This small molecule binds to this protein.
Small molecule (SMILES): CC(=O)N[C@@H]1[C@@H](O)[C@H](O)[C@@H](CO)O[C@H]1O

Sequence of chain 1.A:
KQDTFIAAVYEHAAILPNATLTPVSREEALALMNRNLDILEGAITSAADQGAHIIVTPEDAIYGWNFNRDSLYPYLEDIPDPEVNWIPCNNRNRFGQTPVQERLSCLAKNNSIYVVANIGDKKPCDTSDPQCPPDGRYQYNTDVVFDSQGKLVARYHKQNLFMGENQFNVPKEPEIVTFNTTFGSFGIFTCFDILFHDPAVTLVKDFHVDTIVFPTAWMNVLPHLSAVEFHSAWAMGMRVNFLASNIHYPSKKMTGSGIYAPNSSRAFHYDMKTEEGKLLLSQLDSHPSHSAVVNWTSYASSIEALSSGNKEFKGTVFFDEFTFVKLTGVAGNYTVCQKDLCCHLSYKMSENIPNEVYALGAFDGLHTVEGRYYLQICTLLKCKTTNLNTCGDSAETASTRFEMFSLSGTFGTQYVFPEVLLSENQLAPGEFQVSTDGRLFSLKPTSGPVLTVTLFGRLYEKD

Binding-site contacts:
Ligand atom C3 contacts residue ASN308 of chain 1.A at 3.9 Å.
Ligand atom O6 contacts residue SER311 of chain 1.A at 3.9 Å.
Ligand atom C7 contacts residue ASN308 of chain 1.A at 3.4 Å.
Ligand atom C1 contacts residue ASN308 of chain 1.A at 1.5 Å.
Ligand atom O7 contacts residue ASN308 of chain 1.A at 3.2 Å (h-bond).
Ligand atom C5 contacts residue ASN308 of chain 1.A at 3.6 Å.
Ligand atom N2 contacts residue ASN308 of chain 1.A at 3.1 Å (h-bond).
Ligand atom O5 contacts residue SER311 of chain 1.A at 4.0 Å.
Ligand atom C2 contacts residue ASN308 of chain 1.A at 2.6 Å.
Ligand atom O5 contacts residue THR310 of chain 1.A at 4.3 Å.
Ligand atom C4 contacts residue ASN308 of chain 1.A at 4.3 Å.
Ligand atom C6 contacts residue SER311 of chain 1.A at 4.2 Å.
Ligand atom O5 contacts residue ASN308 of chain 1.A at 2.3 Å (h-bond).
Ligand atom C1 contacts residue THR310 of chain 1.A at 4.3 Å.
Ligand atom C5 contacts residue THR310 of chain 1.A at 4.2 Å.